Binding-site contacts:
Ligand atom C5 contacts residue MET279 of chain 1.B at 3.7 Å (hydrophobic).
Ligand atom C4' contacts residue ASP229 of chain 1.B at 3.5 Å.
Ligand atom C2 contacts residue NDP1 of chain 1.L at 2.9 Å.
Ligand atom O5' contacts residue GLY230 of chain 1.B at 3.4 Å.
Ligand atom O5' contacts residue GLY193 of chain 1.B at 3.5 Å.
Ligand atom C6 contacts residue GLU299 of chain 1.B at 3.5 Å.
Ligand atom C4 contacts residue NDP1 of chain 1.L at 3.6 Å.
Ligand atom O6 contacts residue GLY300 of chain 1.B at 3.4 Å.
Ligand atom N1 contacts residue CYS196 of chain 1.B at 3.3 Å (h-bond).
Ligand atom O6 contacts residue MET279 of chain 1.B at 3.1 Å (h-bond).
Ligand atom C3' contacts residue ASP229 of chain 1.B at 3.4 Å.
Ligand atom O1P contacts residue GLY253 of chain 1.B at 3.5 Å (h-bond).
Ligand atom P contacts residue SER194 of chain 1.B at 3.7 Å.
Ligand atom N3 contacts residue NDP1 of chain 1.L at 3.1 Å.
Ligand atom C8 contacts residue MET65 of chain 1.B at 3.5 Å (hydrophobic).
Ligand atom C2 contacts residue CYS196 of chain 1.B at 2.4 Å (hydrophobic).
Ligand atom O2P contacts residue GLY252 of chain 1.B at 3.7 Å.
Ligand atom C6 contacts residue NDP1 of chain 1.L at 3.7 Å.
Ligand atom O6 contacts residue GLY278 of chain 1.B at 3.2 Å.
Ligand atom O1P contacts residue GLY252 of chain 1.B at 2.8 Å (h-bond).
Ligand atom O2P contacts residue SER194 of chain 1.B at 2.6 Å (h-bond).
Ligand atom N1 contacts residue GLU299 of chain 1.B at 2.7 Å (salt-bridge).
Ligand atom O3' contacts residue ALA63 of chain 1.B at 3.4 Å.
Ligand atom N7 contacts residue MET65 of chain 1.B at 3.7 Å.
Ligand atom N3 contacts residue CYS196 of chain 1.B at 3.1 Å (h-bond).
Ligand atom O3P contacts residue SER194 of chain 1.B at 3.0 Å (h-bond).
Ligand atom O3P contacts residue GLY193 of chain 1.B at 3.4 Å.
Ligand atom O3P contacts residue GLY231 of chain 1.B at 2.9 Å (h-bond).
Ligand atom O3' contacts residue ASP229 of chain 1.B at 2.5 Å (salt-bridge).
Ligand atom O2P contacts residue GLY253 of chain 1.B at 2.8 Å (h-bond).
Ligand atom O3' contacts residue MET250 of chain 1.B at 3.5 Å (h-bond).
Ligand atom N7 contacts residue GLY278 of chain 1.B at 3.4 Å.
Ligand atom O2' contacts residue NDP1 of chain 1.L at 3.5 Å (h-bond).
Ligand atom N7 contacts residue MET279 of chain 1.B at 3.0 Å (h-bond).
Ligand atom O6 contacts residue GLU299 of chain 1.B at 3.5 Å (salt-bridge).
Ligand atom C2 contacts residue GLU299 of chain 1.B at 3.6 Å.
Ligand atom O6 contacts residue SER280 of chain 1.B at 2.9 Å (h-bond).
Ligand atom N1 contacts residue NDP1 of chain 1.L at 3.2 Å.
Ligand atom O2' contacts residue ASP229 of chain 1.B at 2.6 Å (salt-bridge).
Ligand atom P contacts residue GLY253 of chain 1.B at 3.6 Å.

Sequence of chain 1.B:
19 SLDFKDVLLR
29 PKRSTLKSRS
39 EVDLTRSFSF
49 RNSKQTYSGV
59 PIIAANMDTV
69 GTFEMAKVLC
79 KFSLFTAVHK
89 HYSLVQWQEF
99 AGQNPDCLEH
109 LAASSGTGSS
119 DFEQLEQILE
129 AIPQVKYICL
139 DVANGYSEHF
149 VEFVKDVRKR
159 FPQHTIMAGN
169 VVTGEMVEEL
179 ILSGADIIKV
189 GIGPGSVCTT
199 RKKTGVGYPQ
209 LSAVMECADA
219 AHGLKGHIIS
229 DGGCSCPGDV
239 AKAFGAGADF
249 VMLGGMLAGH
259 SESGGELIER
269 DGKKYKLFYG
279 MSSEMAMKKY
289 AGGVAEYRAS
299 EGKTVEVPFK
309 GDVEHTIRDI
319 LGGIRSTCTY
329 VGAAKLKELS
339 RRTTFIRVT

A protein and the small-molecule ligand that binds it are described below.
Small molecule (SMILES): O=c1[nH]cnc2c1ncn2[C@@H]1O[C@H](COP(=O)(O)O)[C@@H](O)[C@H]1O